Sequence of chain 1.D:
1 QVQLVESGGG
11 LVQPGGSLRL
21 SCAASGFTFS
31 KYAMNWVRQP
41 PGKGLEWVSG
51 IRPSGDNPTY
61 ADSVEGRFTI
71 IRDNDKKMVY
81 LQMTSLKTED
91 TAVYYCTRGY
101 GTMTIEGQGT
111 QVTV

Sequence of chain 1.B:
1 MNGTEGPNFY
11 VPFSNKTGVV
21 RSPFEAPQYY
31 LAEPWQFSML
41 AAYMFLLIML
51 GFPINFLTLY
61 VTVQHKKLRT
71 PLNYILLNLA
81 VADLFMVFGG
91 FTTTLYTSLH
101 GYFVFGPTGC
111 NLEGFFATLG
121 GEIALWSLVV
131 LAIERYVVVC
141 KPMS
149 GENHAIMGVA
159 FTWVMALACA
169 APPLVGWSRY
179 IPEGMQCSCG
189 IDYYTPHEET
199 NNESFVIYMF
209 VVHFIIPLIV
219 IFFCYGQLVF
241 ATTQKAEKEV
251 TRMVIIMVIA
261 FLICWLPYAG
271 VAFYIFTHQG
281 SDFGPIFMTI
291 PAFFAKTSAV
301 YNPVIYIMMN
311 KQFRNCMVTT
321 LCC

Binding-site contacts:
Ligand atom C5 contacts residue ASP282 of chain 1.B at 4.0 Å.
Ligand atom C2 contacts residue ARG52 of chain 1.D at 4.1 Å.
Ligand atom O3 contacts residue ASN57 of chain 1.D at 3.2 Å (h-bond).
Ligand atom C8 contacts residue MET1 of chain 1.B at 3.5 Å (hydrophobic).
Ligand atom C3 contacts residue ASN2 of chain 1.B at 3.8 Å.
Ligand atom C1 contacts residue ASN2 of chain 1.B at 1.4 Å.
Ligand atom N2 contacts residue ASN57 of chain 1.D at 4.2 Å.
Ligand atom C2 contacts residue GLY280 of chain 1.B at 4.2 Å.
Ligand atom O7 contacts residue MET1 of chain 1.B at 3.9 Å.
Ligand atom C5 contacts residue ASN2 of chain 1.B at 3.7 Å.
Ligand atom O3 contacts residue ARG52 of chain 1.D at 3.7 Å.
Ligand atom O7 contacts residue ASN2 of chain 1.B at 3.1 Å (h-bond).
Ligand atom C6 contacts residue ASP282 of chain 1.B at 4.1 Å.
Ligand atom O7 contacts residue ARG52 of chain 1.D at 2.9 Å (salt-bridge).
Ligand atom C8 contacts residue ASN57 of chain 1.D at 4.1 Å.
Ligand atom C1 contacts residue GLY280 of chain 1.B at 4.1 Å.
Ligand atom O6 contacts residue ASN57 of chain 1.D at 3.6 Å.
Ligand atom C8 contacts residue ARG52 of chain 1.D at 3.4 Å.
Ligand atom C7 contacts residue MET1 of chain 1.B at 3.9 Å (hydrophobic).
Ligand atom O6 contacts residue ARG52 of chain 1.D at 3.5 Å.
Ligand atom O5 contacts residue ASN2 of chain 1.B at 2.4 Å (h-bond).
Ligand atom O6 contacts residue ASP282 of chain 1.B at 4.0 Å.
Ligand atom O5 contacts residue SER281 of chain 1.B at 3.8 Å.
Ligand atom O7 contacts residue GLY280 of chain 1.B at 3.0 Å (h-bond).
Ligand atom N2 contacts residue ARG52 of chain 1.D at 4.1 Å.
Ligand atom C2 contacts residue ASN2 of chain 1.B at 2.5 Å.
Ligand atom C6 contacts residue ASP56 of chain 1.D at 3.9 Å.
Ligand atom N2 contacts residue ASN2 of chain 1.B at 2.9 Å (h-bond).
Ligand atom C7 contacts residue ASN2 of chain 1.B at 3.4 Å.
Ligand atom C4 contacts residue ASN2 of chain 1.B at 4.2 Å.
Ligand atom C1 contacts residue SER281 of chain 1.B at 4.2 Å.
Ligand atom C7 contacts residue ARG52 of chain 1.D at 3.4 Å.
Ligand atom C8 contacts residue THR59 of chain 1.D at 4.3 Å.
Ligand atom C7 contacts residue GLY280 of chain 1.B at 4.1 Å.
Ligand atom C3 contacts residue ASN57 of chain 1.D at 3.8 Å.
Ligand atom O5 contacts residue ASP282 of chain 1.B at 3.1 Å (salt-bridge).
Ligand atom O6 contacts residue ASP56 of chain 1.D at 3.6 Å.
Ligand atom C1 contacts residue ASP282 of chain 1.B at 3.7 Å.
Ligand atom O6 contacts residue SER281 of chain 1.B at 4.1 Å.

A small-molecule ligand and the protein it binds are described below.
Small molecule (SMILES): CC(=O)N[C@H]1[C@H](O[C@H]2[C@H](O)[C@@H](NC(C)=O)CO[C@@H]2CO)O[C@H](CO)[C@@H](O)[C@@H]1O